Sequence of chain 1.A:
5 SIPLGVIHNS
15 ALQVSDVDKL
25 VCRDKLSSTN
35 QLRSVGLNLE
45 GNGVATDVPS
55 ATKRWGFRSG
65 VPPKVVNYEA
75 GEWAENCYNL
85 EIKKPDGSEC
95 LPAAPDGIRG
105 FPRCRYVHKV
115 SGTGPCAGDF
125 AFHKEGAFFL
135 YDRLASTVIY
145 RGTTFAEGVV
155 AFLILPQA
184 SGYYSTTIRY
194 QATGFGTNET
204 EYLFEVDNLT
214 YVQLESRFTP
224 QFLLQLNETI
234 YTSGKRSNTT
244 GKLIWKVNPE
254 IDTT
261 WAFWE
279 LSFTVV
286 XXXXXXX

The protein below binds the small molecule below.
Small molecule (SMILES): CC(=O)N[C@@H]1[C@@H](O)[C@H](O)[C@@H](CO)O[C@H]1O

Binding-site contacts:
Ligand atom C5 contacts residue ASN230 of chain 1.A at 3.7 Å.
Ligand atom N2 contacts residue ASN230 of chain 1.A at 2.9 Å (h-bond).
Ligand atom C8 contacts residue LEU227 of chain 1.A at 4.0 Å (hydrophobic).
Ligand atom O5 contacts residue ASN230 of chain 1.A at 2.4 Å (h-bond).
Ligand atom C7 contacts residue LEU227 of chain 1.A at 4.1 Å (hydrophobic).
Ligand atom O7 contacts residue ASN230 of chain 1.A at 4.0 Å.
Ligand atom C1 contacts residue TYR234 of chain 1.A at 3.9 Å (hydrophobic).
Ligand atom C2 contacts residue ASN230 of chain 1.A at 2.5 Å.
Ligand atom C6 contacts residue TYR234 of chain 1.A at 3.6 Å (hydrophobic).
Ligand atom C3 contacts residue ASN230 of chain 1.A at 3.8 Å.
Ligand atom O7 contacts residue THR189 of chain 1.A at 4.3 Å.
Ligand atom C7 contacts residue ASN230 of chain 1.A at 3.7 Å.
Ligand atom C5 contacts residue TYR234 of chain 1.A at 3.7 Å (hydrophobic).
Ligand atom C4 contacts residue ASN230 of chain 1.A at 4.2 Å.
Ligand atom O7 contacts residue LEU227 of chain 1.A at 3.6 Å.
Ligand atom C1 contacts residue ASN230 of chain 1.A at 1.4 Å.
Ligand atom C8 contacts residue THR190 of chain 1.A at 3.4 Å.
Ligand atom O5 contacts residue GLU231 of chain 1.A at 4.3 Å.
Ligand atom O5 contacts residue TYR234 of chain 1.A at 3.5 Å.